Sequence of chain 1.H:
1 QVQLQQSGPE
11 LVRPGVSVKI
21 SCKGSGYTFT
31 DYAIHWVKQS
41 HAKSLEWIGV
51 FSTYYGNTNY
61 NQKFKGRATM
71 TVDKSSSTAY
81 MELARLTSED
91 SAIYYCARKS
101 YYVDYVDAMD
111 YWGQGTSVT

A protein and the small-molecule ligand that binds it are described below.
Small molecule (SMILES): CC(=O)N[C@H]1[C@H](O[C@H]2[C@H](O)[C@@H](NC(C)=O)CO[C@@H]2CO)O[C@H](CO)[C@@H](O)[C@@H]1O

Binding-site contacts:
Ligand atom C3 contacts residue ASN1176 of chain 1.G at 3.9 Å.
Ligand atom O7 contacts residue TYR101 of chain 1.H at 3.2 Å (h-bond).
Ligand atom O6 contacts residue ASN1176 of chain 1.G at 4.4 Å.
Ligand atom O5 contacts residue ASN1176 of chain 1.G at 2.4 Å (h-bond).
Ligand atom C4 contacts residue ASN1176 of chain 1.G at 4.3 Å.
Ligand atom C7 contacts residue ASN1176 of chain 1.G at 3.7 Å.
Ligand atom C5 contacts residue ASN1176 of chain 1.G at 3.6 Å.
Ligand atom C3 contacts residue ASP104 of chain 1.H at 4.3 Å.
Ligand atom C2 contacts residue ASN1176 of chain 1.G at 2.5 Å.
Ligand atom O6 contacts residue ASP104 of chain 1.H at 2.9 Å (salt-bridge).
Ligand atom C8 contacts residue TYR102 of chain 1.H at 3.4 Å (hydrophobic).
Ligand atom C7 contacts residue TYR101 of chain 1.H at 3.8 Å (hydrophobic).
Ligand atom C8 contacts residue TYR101 of chain 1.H at 4.5 Å (hydrophobic).
Ligand atom C1 contacts residue ASN1176 of chain 1.G at 1.4 Å.
Ligand atom N2 contacts residue ASN1176 of chain 1.G at 2.9 Å (h-bond).
Ligand atom C5 contacts residue ASP104 of chain 1.H at 3.4 Å.
Ligand atom C4 contacts residue ASP104 of chain 1.H at 3.5 Å.
Ligand atom C1 contacts residue ASP104 of chain 1.H at 4.0 Å.
Ligand atom C6 contacts residue ASP104 of chain 1.H at 3.2 Å.
Ligand atom C2 contacts residue ASP104 of chain 1.H at 4.2 Å.
Ligand atom O5 contacts residue ASP104 of chain 1.H at 2.9 Å (salt-bridge).
Ligand atom O3 contacts residue TYR101 of chain 1.H at 3.4 Å (h-bond).
Ligand atom C8 contacts residue ASN1176 of chain 1.G at 3.6 Å.
Ligand atom C2 contacts residue TYR101 of chain 1.H at 4.3 Å (hydrophobic).
Ligand atom N2 contacts residue TYR101 of chain 1.H at 4.2 Å.

Sequence of chain 1.G:
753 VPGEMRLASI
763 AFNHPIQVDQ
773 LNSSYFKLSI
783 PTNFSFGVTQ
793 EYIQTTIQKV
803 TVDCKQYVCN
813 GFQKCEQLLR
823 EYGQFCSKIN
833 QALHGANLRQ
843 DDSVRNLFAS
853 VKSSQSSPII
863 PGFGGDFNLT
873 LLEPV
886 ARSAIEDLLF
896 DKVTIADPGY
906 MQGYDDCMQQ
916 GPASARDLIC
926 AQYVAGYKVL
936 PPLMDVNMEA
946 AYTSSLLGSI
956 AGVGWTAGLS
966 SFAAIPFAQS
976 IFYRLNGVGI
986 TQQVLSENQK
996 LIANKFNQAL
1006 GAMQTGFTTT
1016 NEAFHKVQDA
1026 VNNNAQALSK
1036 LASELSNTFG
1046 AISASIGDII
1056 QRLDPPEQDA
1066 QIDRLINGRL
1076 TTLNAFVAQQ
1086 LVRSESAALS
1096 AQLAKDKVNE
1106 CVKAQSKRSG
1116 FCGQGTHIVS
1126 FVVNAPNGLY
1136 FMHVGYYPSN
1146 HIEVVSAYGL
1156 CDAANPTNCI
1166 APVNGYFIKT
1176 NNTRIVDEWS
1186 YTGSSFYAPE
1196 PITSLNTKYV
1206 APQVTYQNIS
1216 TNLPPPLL